Sequence of chain 1.A:
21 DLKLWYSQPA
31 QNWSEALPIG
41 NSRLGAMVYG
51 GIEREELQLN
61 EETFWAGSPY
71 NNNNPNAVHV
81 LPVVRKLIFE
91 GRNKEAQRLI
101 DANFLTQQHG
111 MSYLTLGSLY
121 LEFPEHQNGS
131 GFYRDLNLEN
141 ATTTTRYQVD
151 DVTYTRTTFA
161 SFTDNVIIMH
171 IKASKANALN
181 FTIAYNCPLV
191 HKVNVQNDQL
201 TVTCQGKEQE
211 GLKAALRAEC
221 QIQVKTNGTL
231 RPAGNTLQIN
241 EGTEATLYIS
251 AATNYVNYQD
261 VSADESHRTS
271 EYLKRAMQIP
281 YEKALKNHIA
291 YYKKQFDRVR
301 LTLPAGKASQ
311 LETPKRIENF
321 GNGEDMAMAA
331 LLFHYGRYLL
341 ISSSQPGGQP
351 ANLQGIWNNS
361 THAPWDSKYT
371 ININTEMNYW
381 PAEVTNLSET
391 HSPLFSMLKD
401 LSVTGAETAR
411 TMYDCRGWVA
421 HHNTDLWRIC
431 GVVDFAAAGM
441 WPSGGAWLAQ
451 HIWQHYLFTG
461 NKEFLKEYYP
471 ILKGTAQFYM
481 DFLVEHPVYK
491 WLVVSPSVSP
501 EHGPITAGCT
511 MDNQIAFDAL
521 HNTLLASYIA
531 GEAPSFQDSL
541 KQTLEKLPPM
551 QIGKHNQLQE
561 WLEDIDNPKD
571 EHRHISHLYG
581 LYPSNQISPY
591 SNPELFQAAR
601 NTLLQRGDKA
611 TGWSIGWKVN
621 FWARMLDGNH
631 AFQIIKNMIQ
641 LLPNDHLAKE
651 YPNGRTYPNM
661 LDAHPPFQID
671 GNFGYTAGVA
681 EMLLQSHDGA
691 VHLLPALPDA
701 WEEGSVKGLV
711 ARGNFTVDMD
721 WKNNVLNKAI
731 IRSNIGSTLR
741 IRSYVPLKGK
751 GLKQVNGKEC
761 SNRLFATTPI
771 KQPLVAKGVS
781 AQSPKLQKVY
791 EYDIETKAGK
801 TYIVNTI

This protein binds this small molecule.
Small molecule (SMILES): OC[C@@H]1O[C@H](O)[C@@H](O)[C@H](O)[C@@H]1O

Binding-site contacts:
Ligand atom O2 contacts residue TRP613 of chain 1.A at 4.1 Å.
Ligand atom O3 contacts residue ARG573 of chain 1.A at 3.2 Å (salt-bridge).
Ligand atom O5 contacts residue THR370 of chain 1.A at 3.4 Å.
Ligand atom C1 contacts residue THR370 of chain 1.A at 4.1 Å.
Ligand atom O4 contacts residue HIS664 of chain 1.A at 3.8 Å.
Ligand atom O2 contacts residue ARG573 of chain 1.A at 3.2 Å (salt-bridge).
Ligand atom C4 contacts residue TRP613 of chain 1.A at 4.0 Å (hydrophobic).
Ligand atom C5 contacts residue TRP365 of chain 1.A at 4.0 Å (hydrophobic).
Ligand atom C2 contacts residue ARG573 of chain 1.A at 4.1 Å.
Ligand atom O6 contacts residue TRP365 of chain 1.A at 3.4 Å.
Ligand atom C6 contacts residue GLN668 of chain 1.A at 4.0 Å.
Ligand atom C2 contacts residue GLU501 of chain 1.A at 3.9 Å.
Ligand atom C6 contacts residue THR370 of chain 1.A at 3.7 Å.
Ligand atom C3 contacts residue ARG573 of chain 1.A at 4.0 Å.
Ligand atom C2 contacts residue TRP613 of chain 1.A at 3.9 Å (hydrophobic).
Ligand atom C2 contacts residue HIS574 of chain 1.A at 3.5 Å.
Ligand atom C3 contacts residue TRP613 of chain 1.A at 3.9 Å (hydrophobic).
Ligand atom O1 contacts residue THR370 of chain 1.A at 3.6 Å.
Ligand atom O3 contacts residue TRP613 of chain 1.A at 3.1 Å (h-bond).
Ligand atom O1 contacts residue ASN372 of chain 1.A at 2.6 Å (h-bond).
Ligand atom O6 contacts residue THR370 of chain 1.A at 2.6 Å (h-bond).
Ligand atom O3 contacts residue HIS664 of chain 1.A at 2.8 Å (h-bond).
Ligand atom C6 contacts residue LEU353 of chain 1.A at 4.1 Å (hydrophobic).
Ligand atom C4 contacts residue TRP365 of chain 1.A at 4.1 Å (hydrophobic).
Ligand atom O2 contacts residue GLU501 of chain 1.A at 3.6 Å (salt-bridge).
Ligand atom O4 contacts residue TRP613 of chain 1.A at 3.1 Å (h-bond).
Ligand atom O4 contacts residue ASN374 of chain 1.A at 3.3 Å (h-bond).
Ligand atom C1 contacts residue GLU501 of chain 1.A at 3.1 Å.
Ligand atom O1 contacts residue GLU501 of chain 1.A at 3.0 Å (salt-bridge).
Ligand atom O5 contacts residue ASN374 of chain 1.A at 3.2 Å (h-bond).
Ligand atom C1 contacts residue HIS574 of chain 1.A at 4.1 Å.
Ligand atom C6 contacts residue TRP365 of chain 1.A at 3.5 Å (hydrophobic).
Ligand atom O1 contacts residue HIS574 of chain 1.A at 3.5 Å.
Ligand atom C1 contacts residue ASN374 of chain 1.A at 3.8 Å.
Ligand atom O1 contacts residue ASN374 of chain 1.A at 3.1 Å (h-bond).
Ligand atom C3 contacts residue HIS664 of chain 1.A at 3.8 Å.
Ligand atom C1 contacts residue ASN372 of chain 1.A at 4.1 Å.
Ligand atom C4 contacts residue HIS664 of chain 1.A at 3.9 Å.
Ligand atom O2 contacts residue HIS574 of chain 1.A at 2.7 Å (h-bond).
Ligand atom O6 contacts residue LEU353 of chain 1.A at 3.8 Å.